The small molecule below binds the protein below.
Small molecule (SMILES): CC(=O)N[C@@H]1[C@@H](O)[C@H](O)[C@@H](CO)O[C@H]1O

Sequence of chain 1.J:
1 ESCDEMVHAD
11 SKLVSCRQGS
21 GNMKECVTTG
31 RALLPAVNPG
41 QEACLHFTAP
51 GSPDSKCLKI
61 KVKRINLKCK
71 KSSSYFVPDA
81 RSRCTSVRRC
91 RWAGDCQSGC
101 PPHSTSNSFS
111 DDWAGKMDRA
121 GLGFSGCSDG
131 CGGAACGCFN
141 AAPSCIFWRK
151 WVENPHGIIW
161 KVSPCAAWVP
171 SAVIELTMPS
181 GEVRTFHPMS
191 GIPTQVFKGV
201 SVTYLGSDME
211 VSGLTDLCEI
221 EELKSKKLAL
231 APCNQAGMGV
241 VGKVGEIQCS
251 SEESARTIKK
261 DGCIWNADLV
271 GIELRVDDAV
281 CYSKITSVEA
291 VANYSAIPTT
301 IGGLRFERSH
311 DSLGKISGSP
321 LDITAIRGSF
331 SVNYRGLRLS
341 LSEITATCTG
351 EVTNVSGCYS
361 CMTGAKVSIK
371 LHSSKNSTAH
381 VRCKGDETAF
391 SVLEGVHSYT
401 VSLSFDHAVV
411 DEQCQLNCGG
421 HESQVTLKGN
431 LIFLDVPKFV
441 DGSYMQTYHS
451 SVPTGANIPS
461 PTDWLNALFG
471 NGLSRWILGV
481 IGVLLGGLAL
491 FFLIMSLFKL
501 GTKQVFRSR

Binding-site contacts:
Ligand atom C4 contacts residue ASN293 of chain 1.J at 4.2 Å.
Ligand atom N2 contacts residue ALA292 of chain 1.J at 4.3 Å.
Ligand atom O7 contacts residue ASN293 of chain 1.J at 3.8 Å.
Ligand atom N2 contacts residue ASN293 of chain 1.J at 2.9 Å (h-bond).
Ligand atom O7 contacts residue LYS243 of chain 1.J at 4.0 Å.
Ligand atom O5 contacts residue ASN293 of chain 1.J at 2.4 Å (h-bond).
Ligand atom C8 contacts residue ALA292 of chain 1.J at 3.8 Å (hydrophobic).
Ligand atom C1 contacts residue ASN293 of chain 1.J at 1.4 Å.
Ligand atom C3 contacts residue ASN293 of chain 1.J at 3.8 Å.
Ligand atom C5 contacts residue ASN293 of chain 1.J at 3.7 Å.
Ligand atom C7 contacts residue LYS243 of chain 1.J at 4.2 Å.
Ligand atom C8 contacts residue LYS243 of chain 1.J at 3.7 Å.
Ligand atom C2 contacts residue ASN293 of chain 1.J at 2.5 Å.
Ligand atom C7 contacts residue ASN293 of chain 1.J at 3.5 Å.
Ligand atom C7 contacts residue ALA292 of chain 1.J at 4.5 Å (hydrophobic).